This small molecule binds to this protein.
Small molecule (SMILES): CC(=O)N[C@H]1[C@H]([C@H](O)[C@H](O)CO)O[C@@](O[C@H](CO)[C@@H](O)[C@@H]2O[C@@H](C(=O)O)C[C@H](O)[C@H]2NC(C)=O)(C(=O)O)C[C@@H]1O

Sequence of chain 40.C:
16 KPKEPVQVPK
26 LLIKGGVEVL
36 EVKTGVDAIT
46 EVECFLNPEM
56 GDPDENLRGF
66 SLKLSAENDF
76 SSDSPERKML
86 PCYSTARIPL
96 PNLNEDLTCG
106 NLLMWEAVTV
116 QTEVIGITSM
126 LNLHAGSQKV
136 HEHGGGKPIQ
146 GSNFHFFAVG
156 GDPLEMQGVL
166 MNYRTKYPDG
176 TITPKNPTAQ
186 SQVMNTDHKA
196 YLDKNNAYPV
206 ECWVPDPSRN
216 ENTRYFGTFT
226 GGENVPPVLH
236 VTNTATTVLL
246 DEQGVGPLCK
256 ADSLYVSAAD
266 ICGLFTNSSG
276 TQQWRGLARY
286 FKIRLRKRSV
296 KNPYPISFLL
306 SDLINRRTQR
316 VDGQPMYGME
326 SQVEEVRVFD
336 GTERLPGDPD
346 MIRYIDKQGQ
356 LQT

Binding-site contacts:
Ligand atom O7 contacts residue LEU62 of chain 40.C at 4.0 Å.
Ligand atom O8 contacts residue LYS68 of chain 40.C at 3.4 Å.
Ligand atom C10 contacts residue GLN278 of chain 40.C at 4.0 Å.
Ligand atom C11 contacts residue THR276 of chain 40.C at 3.3 Å.
Ligand atom C1 contacts residue SER274 of chain 40.C at 4.1 Å.
Ligand atom C10 contacts residue PHE75 of chain 40.D at 4.1 Å (hydrophobic).
Ligand atom C1 contacts residue THR276 of chain 40.C at 3.2 Å.
Ligand atom C6 contacts residue LYS68 of chain 40.C at 4.2 Å.
Ligand atom C8 contacts residue GLN278 of chain 40.C at 3.6 Å.
Ligand atom C11 contacts residue PHE75 of chain 40.D at 3.3 Å (hydrophobic).
Ligand atom C11 contacts residue HIS138 of chain 40.B at 3.1 Å.
Ligand atom O9 contacts residue GLN278 of chain 40.C at 3.9 Å.
Ligand atom C7 contacts residue GLN278 of chain 40.C at 3.8 Å.
Ligand atom C6 contacts residue ASN272 of chain 40.C at 3.7 Å.
Ligand atom O1B contacts residue LYS68 of chain 40.C at 3.9 Å.
Ligand atom O1A contacts residue LYS68 of chain 40.C at 2.8 Å.
Ligand atom C11 contacts residue PHE270 of chain 40.C at 3.8 Å (hydrophobic).
Ligand atom C9 contacts residue GLN278 of chain 40.C at 3.1 Å.
Ligand atom N5 contacts residue GLN278 of chain 40.C at 3.7 Å.
Ligand atom C11 contacts residue GLN278 of chain 40.C at 3.5 Å.
Ligand atom O8 contacts residue THR276 of chain 40.C at 3.6 Å.
Ligand atom C11 contacts residue ASN272 of chain 40.C at 3.6 Å.
Ligand atom C1 contacts residue LYS68 of chain 40.C at 3.6 Å.
Ligand atom C9 contacts residue LEU67 of chain 40.C at 4.1 Å (hydrophobic).
Ligand atom C1 contacts residue ASN272 of chain 40.C at 4.1 Å.
Ligand atom O9 contacts residue LEU67 of chain 40.C at 3.4 Å.
Ligand atom O1B contacts residue SER274 of chain 40.C at 2.9 Å (h-bond).
Ligand atom O1B contacts residue THR276 of chain 40.C at 3.5 Å (h-bond).
Ligand atom C10 contacts residue ASN272 of chain 40.C at 3.9 Å.
Ligand atom C9 contacts residue LYS68 of chain 40.C at 3.8 Å.
Ligand atom C5 contacts residue ASN272 of chain 40.C at 4.1 Å.
Ligand atom O1A contacts residue ASN272 of chain 40.C at 3.6 Å (h-bond).
Ligand atom N5 contacts residue ASN272 of chain 40.C at 3.2 Å (h-bond).
Ligand atom O9 contacts residue LYS68 of chain 40.C at 2.9 Å (salt-bridge).
Ligand atom O10 contacts residue PHE75 of chain 40.D at 3.8 Å.
Ligand atom O8 contacts residue ASN272 of chain 40.C at 3.4 Å (h-bond).
Ligand atom O8 contacts residue GLN278 of chain 40.C at 3.4 Å (h-bond).
Ligand atom C11 contacts residue SER274 of chain 40.C at 4.1 Å.
Ligand atom O1A contacts residue THR276 of chain 40.C at 2.3 Å (h-bond).
Ligand atom C11 contacts residue PHE65 of chain 40.C at 3.4 Å (hydrophobic).

Sequence of chain 40.D:
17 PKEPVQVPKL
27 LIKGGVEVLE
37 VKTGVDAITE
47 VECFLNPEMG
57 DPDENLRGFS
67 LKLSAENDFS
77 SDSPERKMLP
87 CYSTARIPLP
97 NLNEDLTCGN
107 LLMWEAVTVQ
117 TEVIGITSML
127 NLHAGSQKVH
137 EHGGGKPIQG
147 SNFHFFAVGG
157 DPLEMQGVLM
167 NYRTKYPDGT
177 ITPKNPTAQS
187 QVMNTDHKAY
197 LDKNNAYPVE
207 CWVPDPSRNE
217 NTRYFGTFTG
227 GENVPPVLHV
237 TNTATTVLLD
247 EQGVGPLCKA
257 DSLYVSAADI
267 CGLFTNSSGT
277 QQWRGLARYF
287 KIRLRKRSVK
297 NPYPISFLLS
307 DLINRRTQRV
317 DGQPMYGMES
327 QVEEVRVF

Sequence of chain 40.B:
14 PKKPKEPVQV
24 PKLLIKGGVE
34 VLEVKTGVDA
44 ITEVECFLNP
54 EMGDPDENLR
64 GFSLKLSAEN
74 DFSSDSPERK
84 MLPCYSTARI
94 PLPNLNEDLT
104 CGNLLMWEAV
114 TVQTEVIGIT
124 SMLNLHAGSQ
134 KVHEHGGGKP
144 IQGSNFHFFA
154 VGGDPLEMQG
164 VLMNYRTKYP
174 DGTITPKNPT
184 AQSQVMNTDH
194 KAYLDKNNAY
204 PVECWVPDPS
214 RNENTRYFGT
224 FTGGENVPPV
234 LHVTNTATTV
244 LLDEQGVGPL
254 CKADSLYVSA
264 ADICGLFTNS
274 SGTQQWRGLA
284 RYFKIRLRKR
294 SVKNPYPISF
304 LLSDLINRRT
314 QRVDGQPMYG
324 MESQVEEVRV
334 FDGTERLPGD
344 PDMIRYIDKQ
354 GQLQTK